A small-molecule ligand and the protein it binds are described below.
Small molecule (SMILES): CC(=O)N[C@H]1[C@H](O[C@H]2[C@H](O)[C@@H](NC(C)=O)CO[C@@H]2CO)O[C@H](CO)[C@@H](O[C@@H]2O[C@H](CO[C@H]3O[C@H](CO)[C@@H](O)[C@H](O)[C@@H]3O)[C@@H](O)[C@H](O[C@H]3O[C@H](CO)[C@@H](O)[C@H](O)[C@@H]3O)[C@@H]2O)[C@@H]1O

Binding-site contacts:
Ligand atom O3 contacts residue THR57 of chain 1.B at 3.4 Å (h-bond).
Ligand atom C4 contacts residue GLY26 of chain 1.A at 4.0 Å.
Ligand atom O7 contacts residue ALA104 of chain 1.A at 3.7 Å.
Ligand atom O7 contacts residue ALA39 of chain 1.C at 4.1 Å.
Ligand atom O6 contacts residue ALA104 of chain 1.A at 4.0 Å.
Ligand atom C7 contacts residue ASN38 of chain 1.C at 3.3 Å.
Ligand atom N2 contacts residue ALA39 of chain 1.C at 3.8 Å.
Ligand atom O3 contacts residue GLY26 of chain 1.A at 3.8 Å.
Ligand atom C1 contacts residue GLY108 of chain 1.A at 3.9 Å.
Ligand atom O6 contacts residue ARG33 of chain 1.A at 3.9 Å.
Ligand atom O4 contacts residue VAL2 of chain 1.A at 4.0 Å.
Ligand atom C4 contacts residue ASP27 of chain 1.A at 3.4 Å.
Ligand atom O7 contacts residue THR24 of chain 1.C at 3.1 Å.
Ligand atom N2 contacts residue ASN38 of chain 1.C at 2.9 Å (h-bond).
Ligand atom C8 contacts residue ASN38 of chain 1.C at 3.4 Å.
Ligand atom O6 contacts residue GLY108 of chain 1.A at 2.8 Å (h-bond).
Ligand atom C6 contacts residue GLY108 of chain 1.A at 3.7 Å.
Ligand atom O5 contacts residue ASN38 of chain 1.C at 2.4 Å (h-bond).
Ligand atom C6 contacts residue ALA104 of chain 1.A at 3.7 Å (hydrophobic).
Ligand atom C8 contacts residue THR37 of chain 1.C at 3.7 Å.
Ligand atom C6 contacts residue ASP27 of chain 1.A at 3.2 Å.
Ligand atom C5 contacts residue ARG33 of chain 1.A at 4.0 Å.
Ligand atom C3 contacts residue ASN38 of chain 1.C at 3.8 Å.
Ligand atom C5 contacts residue ASP27 of chain 1.A at 3.9 Å.
Ligand atom C6 contacts residue ARG33 of chain 1.A at 3.6 Å.
Ligand atom O5 contacts residue ARG33 of chain 1.A at 3.4 Å (salt-bridge).
Ligand atom C5 contacts residue GLY108 of chain 1.A at 4.0 Å.
Ligand atom O5 contacts residue PHE107 of chain 1.A at 3.8 Å.
Ligand atom C5 contacts residue ASN38 of chain 1.C at 3.6 Å.
Ligand atom O4 contacts residue GLY26 of chain 1.A at 3.0 Å (h-bond).
Ligand atom O4 contacts residue ASP27 of chain 1.A at 2.9 Å (salt-bridge).
Ligand atom O6 contacts residue ARG33 of chain 1.A at 2.7 Å (salt-bridge).
Ligand atom O5 contacts residue GLY108 of chain 1.A at 3.0 Å (h-bond).
Ligand atom O6 contacts residue MET105 of chain 1.A at 3.4 Å.
Ligand atom C6 contacts residue ARG33 of chain 1.A at 3.3 Å.
Ligand atom O6 contacts residue PHE107 of chain 1.A at 3.1 Å (h-bond).
Ligand atom C1 contacts residue ASN38 of chain 1.C at 1.4 Å.
Ligand atom O6 contacts residue ILE106 of chain 1.A at 3.5 Å (h-bond).
Ligand atom C8 contacts residue MET105 of chain 1.A at 4.1 Å (hydrophobic).
Ligand atom C2 contacts residue ASN38 of chain 1.C at 2.5 Å.

Sequence of chain 1.C:
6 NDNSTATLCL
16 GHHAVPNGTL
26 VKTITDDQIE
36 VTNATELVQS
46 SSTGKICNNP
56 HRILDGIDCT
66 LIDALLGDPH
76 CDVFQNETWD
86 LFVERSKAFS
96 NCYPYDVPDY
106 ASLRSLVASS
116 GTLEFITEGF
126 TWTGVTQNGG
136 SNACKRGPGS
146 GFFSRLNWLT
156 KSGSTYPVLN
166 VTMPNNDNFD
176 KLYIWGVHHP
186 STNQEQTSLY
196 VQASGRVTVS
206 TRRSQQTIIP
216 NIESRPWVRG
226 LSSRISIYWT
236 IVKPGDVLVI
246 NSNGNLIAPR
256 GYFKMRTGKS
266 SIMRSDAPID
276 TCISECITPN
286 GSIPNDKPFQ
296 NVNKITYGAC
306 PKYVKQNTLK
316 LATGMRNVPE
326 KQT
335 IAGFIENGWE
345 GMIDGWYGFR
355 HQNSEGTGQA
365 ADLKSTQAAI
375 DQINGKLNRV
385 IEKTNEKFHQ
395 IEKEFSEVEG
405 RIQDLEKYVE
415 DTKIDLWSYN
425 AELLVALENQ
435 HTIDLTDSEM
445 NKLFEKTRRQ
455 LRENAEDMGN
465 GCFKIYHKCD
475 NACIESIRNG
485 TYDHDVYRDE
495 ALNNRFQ

Sequence of chain 1.A:
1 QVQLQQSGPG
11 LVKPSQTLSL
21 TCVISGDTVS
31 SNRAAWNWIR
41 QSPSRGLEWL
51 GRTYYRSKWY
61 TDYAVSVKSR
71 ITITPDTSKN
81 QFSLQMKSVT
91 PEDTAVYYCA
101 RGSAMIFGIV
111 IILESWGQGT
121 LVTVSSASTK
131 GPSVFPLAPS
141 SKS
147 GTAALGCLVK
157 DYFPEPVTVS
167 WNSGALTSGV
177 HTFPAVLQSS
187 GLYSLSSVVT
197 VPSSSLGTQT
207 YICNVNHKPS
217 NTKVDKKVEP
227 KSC

Sequence of chain 1.B:
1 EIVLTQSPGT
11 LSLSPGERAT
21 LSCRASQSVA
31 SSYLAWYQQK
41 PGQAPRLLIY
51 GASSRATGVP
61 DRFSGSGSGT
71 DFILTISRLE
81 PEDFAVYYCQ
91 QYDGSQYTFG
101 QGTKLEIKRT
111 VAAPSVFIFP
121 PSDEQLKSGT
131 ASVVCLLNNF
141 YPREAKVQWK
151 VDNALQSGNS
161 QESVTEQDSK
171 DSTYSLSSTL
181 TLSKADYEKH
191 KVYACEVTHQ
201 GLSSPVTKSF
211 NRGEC